Sequence of chain 1.B:
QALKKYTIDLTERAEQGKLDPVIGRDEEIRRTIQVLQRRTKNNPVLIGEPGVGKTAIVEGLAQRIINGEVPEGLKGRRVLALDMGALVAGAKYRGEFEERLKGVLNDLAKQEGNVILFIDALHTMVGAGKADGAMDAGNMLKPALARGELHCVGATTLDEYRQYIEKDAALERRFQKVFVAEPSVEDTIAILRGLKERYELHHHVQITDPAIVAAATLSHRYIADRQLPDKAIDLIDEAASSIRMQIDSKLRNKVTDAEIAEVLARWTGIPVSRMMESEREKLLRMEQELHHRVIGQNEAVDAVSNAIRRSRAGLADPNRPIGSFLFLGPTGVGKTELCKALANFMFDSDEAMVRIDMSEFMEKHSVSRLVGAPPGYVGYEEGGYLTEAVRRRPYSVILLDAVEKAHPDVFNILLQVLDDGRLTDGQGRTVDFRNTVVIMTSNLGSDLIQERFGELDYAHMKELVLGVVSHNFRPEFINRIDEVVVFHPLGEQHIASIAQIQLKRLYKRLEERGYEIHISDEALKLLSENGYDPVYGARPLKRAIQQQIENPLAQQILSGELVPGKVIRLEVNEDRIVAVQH

Binding-site contacts:
Ligand atom O3' contacts residue LYS818 of chain 1.B at 2.5 Å (salt-bridge).
Ligand atom N6 contacts residue GLY572 of chain 1.B at 3.6 Å (h-bond).
Ligand atom O3B contacts residue LYS611 of chain 1.B at 3.5 Å.
Ligand atom N6 contacts residue VAL570 of chain 1.B at 3.5 Å.
Ligand atom C2 contacts residue ARG569 of chain 1.B at 3.2 Å.
Ligand atom C5 contacts residue ILE774 of chain 1.B at 3.5 Å (hydrophobic).
Ligand atom O3G contacts residue LYS611 of chain 1.B at 3.0 Å (salt-bridge).
Ligand atom N1 contacts residue VAL570 of chain 1.B at 3.4 Å.
Ligand atom O2B contacts residue LYS611 of chain 1.B at 3.1 Å (salt-bridge).
Ligand atom O3B contacts residue THR607 of chain 1.B at 3.5 Å.
Ligand atom S1G contacts residue ARG756 of chain 1.A at 3.4 Å (salt-bridge).
Ligand atom O1B contacts residue MG1 of chain 1.M at 2.1 Å.
Ligand atom O3G contacts residue THR607 of chain 1.B at 3.4 Å.
Ligand atom O2' contacts residue GLN778 of chain 1.B at 3.3 Å (h-bond).
Ligand atom C5' contacts residue ARG815 of chain 1.B at 3.4 Å.
Ligand atom O1A contacts residue ARG815 of chain 1.B at 3.0 Å (salt-bridge).
Ligand atom O1B contacts residue THR612 of chain 1.B at 3.2 Å (h-bond).
Ligand atom O3B contacts residue GLY608 of chain 1.B at 2.6 Å (h-bond).
Ligand atom O2G contacts residue MG1 of chain 1.M at 2.7 Å.
Ligand atom N1 contacts residue ARG569 of chain 1.B at 3.4 Å (salt-bridge).
Ligand atom PA contacts residue ARG815 of chain 1.B at 3.5 Å.
Ligand atom C8 contacts residue VAL609 of chain 1.B at 3.3 Å (hydrophobic).
Ligand atom O2A contacts residue THR612 of chain 1.B at 3.1 Å (h-bond).
Ligand atom N6 contacts residue ILE571 of chain 1.B at 1.3 Å (h-bond).
Ligand atom O3G contacts residue ASN719 of chain 1.B at 3.5 Å (h-bond).
Ligand atom O2A contacts residue GLY610 of chain 1.B at 3.4 Å.
Ligand atom O3A contacts residue ARG815 of chain 1.B at 2.8 Å (salt-bridge).
Ligand atom C6 contacts residue ILE571 of chain 1.B at 2.5 Å (hydrophobic).
Ligand atom O3A contacts residue GLY608 of chain 1.B at 3.3 Å.
Ligand atom C8 contacts residue GLY610 of chain 1.B at 3.4 Å.
Ligand atom PB contacts residue GLY608 of chain 1.B at 3.4 Å.
Ligand atom O2B contacts residue VAL609 of chain 1.B at 3.4 Å (h-bond).
Ligand atom S1G contacts residue ARG815 of chain 1.B at 2.8 Å (salt-bridge).
Ligand atom O2B contacts residue GLY610 of chain 1.B at 3.3 Å (h-bond).
Ligand atom N1 contacts residue ILE571 of chain 1.B at 3.0 Å (h-bond).
Ligand atom O2B contacts residue GLY608 of chain 1.B at 3.5 Å (h-bond).
Ligand atom PB contacts residue MG1 of chain 1.M at 3.6 Å.
Ligand atom N7 contacts residue VAL609 of chain 1.B at 3.0 Å (h-bond).
Ligand atom O2A contacts residue LYS611 of chain 1.B at 3.0 Å (salt-bridge).
Ligand atom N3 contacts residue ILE774 of chain 1.B at 3.5 Å.

Sequence of chain 1.A:
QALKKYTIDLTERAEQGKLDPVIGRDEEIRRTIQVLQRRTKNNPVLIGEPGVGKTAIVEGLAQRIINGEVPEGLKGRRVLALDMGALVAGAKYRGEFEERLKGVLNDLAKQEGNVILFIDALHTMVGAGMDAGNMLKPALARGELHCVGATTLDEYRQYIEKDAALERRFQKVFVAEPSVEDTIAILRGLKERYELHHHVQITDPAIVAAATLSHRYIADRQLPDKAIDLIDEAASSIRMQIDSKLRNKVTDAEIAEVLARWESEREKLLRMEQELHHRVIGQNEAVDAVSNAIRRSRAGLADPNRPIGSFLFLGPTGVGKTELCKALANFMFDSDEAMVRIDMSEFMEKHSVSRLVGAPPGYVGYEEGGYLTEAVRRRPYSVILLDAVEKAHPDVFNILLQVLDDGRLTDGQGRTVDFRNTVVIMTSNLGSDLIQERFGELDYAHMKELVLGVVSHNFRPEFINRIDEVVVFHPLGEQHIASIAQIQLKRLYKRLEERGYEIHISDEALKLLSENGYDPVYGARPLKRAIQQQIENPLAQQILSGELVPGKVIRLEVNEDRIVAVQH

This protein binds this small molecule.
Small molecule (SMILES): Nc1ncnc2c1ncn2[C@@H]1O[C@H](COP(=O)(O)OP(=O)(O)OP(O)(O)=S)[C@@H](O)[C@H]1O